Sequence of chain 1.B:
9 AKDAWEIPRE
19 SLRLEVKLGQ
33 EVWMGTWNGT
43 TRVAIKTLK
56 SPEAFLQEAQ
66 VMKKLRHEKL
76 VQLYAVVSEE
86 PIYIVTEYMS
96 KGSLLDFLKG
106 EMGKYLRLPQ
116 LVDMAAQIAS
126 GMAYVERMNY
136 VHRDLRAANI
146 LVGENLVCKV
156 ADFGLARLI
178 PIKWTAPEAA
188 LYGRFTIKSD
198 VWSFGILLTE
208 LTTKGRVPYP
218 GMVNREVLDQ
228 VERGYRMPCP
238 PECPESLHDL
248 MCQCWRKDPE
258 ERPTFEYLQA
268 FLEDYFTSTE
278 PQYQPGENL

Binding-site contacts:
Ligand atom C6 contacts residue LEU146 of chain 1.B at 3.6 Å (hydrophobic).
Ligand atom CAD contacts residue ASP101 of chain 1.B at 3.8 Å.
Ligand atom NAK contacts residue LEU146 of chain 1.B at 4.4 Å.
Ligand atom NAA contacts residue ALA46 of chain 1.B at 3.5 Å.
Ligand atom CAD contacts residue LEU26 of chain 1.B at 4.4 Å (hydrophobic).
Ligand atom C5 contacts residue ALA46 of chain 1.B at 3.9 Å (hydrophobic).
Ligand atom CAH contacts residue LEU26 of chain 1.B at 4.4 Å (hydrophobic).
Ligand atom N1 contacts residue ALA46 of chain 1.B at 3.9 Å.
Ligand atom N1 contacts residue TYR93 of chain 1.B at 3.8 Å.
Ligand atom N3 contacts residue MET94 of chain 1.B at 4.2 Å.
Ligand atom CAC contacts residue LYS48 of chain 1.B at 4.1 Å.
Ligand atom CAC contacts residue VAL34 of chain 1.B at 4.1 Å (hydrophobic).
Ligand atom NAA contacts residue THR91 of chain 1.B at 3.8 Å.
Ligand atom NAA contacts residue TYR93 of chain 1.B at 4.2 Å.
Ligand atom CAE contacts residue SER98 of chain 1.B at 4.3 Å.
Ligand atom C5 contacts residue LEU146 of chain 1.B at 3.6 Å (hydrophobic).
Ligand atom C6 contacts residue ALA46 of chain 1.B at 3.5 Å (hydrophobic).
Ligand atom NAA contacts residue VAL76 of chain 1.B at 4.3 Å.
Ligand atom NAA contacts residue GLU92 of chain 1.B at 2.9 Å (salt-bridge).
Ligand atom CAH contacts residue VAL34 of chain 1.B at 3.8 Å (hydrophobic).
Ligand atom CAC contacts residue LEU146 of chain 1.B at 3.6 Å (hydrophobic).
Ligand atom CAC contacts residue ALA46 of chain 1.B at 4.4 Å (hydrophobic).
Ligand atom NAA contacts residue MET94 of chain 1.B at 3.7 Å.
Ligand atom C2 contacts residue MET94 of chain 1.B at 3.2 Å (hydrophobic).
Ligand atom NAL contacts residue ASP101 of chain 1.B at 4.2 Å.
Ligand atom NAK contacts residue VAL34 of chain 1.B at 3.6 Å.
Ligand atom NAQ contacts residue VAL34 of chain 1.B at 3.6 Å.
Ligand atom N1 contacts residue LEU146 of chain 1.B at 4.4 Å.
Ligand atom N1 contacts residue MET94 of chain 1.B at 2.9 Å (h-bond).
Ligand atom C4 contacts residue LEU146 of chain 1.B at 4.3 Å (hydrophobic).
Ligand atom C2 contacts residue TYR93 of chain 1.B at 3.7 Å (hydrophobic).
Ligand atom C6 contacts residue GLU92 of chain 1.B at 3.9 Å.
Ligand atom NAK contacts residue LYS48 of chain 1.B at 4.4 Å.
Ligand atom C2 contacts residue LEU26 of chain 1.B at 4.2 Å (hydrophobic).
Ligand atom C4 contacts residue VAL34 of chain 1.B at 4.2 Å (hydrophobic).
Ligand atom CAF contacts residue LEU26 of chain 1.B at 3.7 Å (hydrophobic).
Ligand atom NAA contacts residue LEU146 of chain 1.B at 3.6 Å.
Ligand atom C6 contacts residue MET94 of chain 1.B at 3.8 Å (hydrophobic).
Ligand atom N3 contacts residue LEU26 of chain 1.B at 3.8 Å.
Ligand atom N1 contacts residue GLU92 of chain 1.B at 4.2 Å.

This protein binds this small molecule.
Small molecule (SMILES): Nc1ncnc2c1cnn2CC1CCNCC1